A protein and the small-molecule ligand that binds it are described below.
Small molecule (SMILES): CC(=O)N[C@H]1[C@H](O[C@H]2[C@H](O)[C@@H](NC(C)=O)CO[C@@H]2CO)O[C@H](CO)[C@@H](O)[C@@H]1O

Sequence of chain 1.B:
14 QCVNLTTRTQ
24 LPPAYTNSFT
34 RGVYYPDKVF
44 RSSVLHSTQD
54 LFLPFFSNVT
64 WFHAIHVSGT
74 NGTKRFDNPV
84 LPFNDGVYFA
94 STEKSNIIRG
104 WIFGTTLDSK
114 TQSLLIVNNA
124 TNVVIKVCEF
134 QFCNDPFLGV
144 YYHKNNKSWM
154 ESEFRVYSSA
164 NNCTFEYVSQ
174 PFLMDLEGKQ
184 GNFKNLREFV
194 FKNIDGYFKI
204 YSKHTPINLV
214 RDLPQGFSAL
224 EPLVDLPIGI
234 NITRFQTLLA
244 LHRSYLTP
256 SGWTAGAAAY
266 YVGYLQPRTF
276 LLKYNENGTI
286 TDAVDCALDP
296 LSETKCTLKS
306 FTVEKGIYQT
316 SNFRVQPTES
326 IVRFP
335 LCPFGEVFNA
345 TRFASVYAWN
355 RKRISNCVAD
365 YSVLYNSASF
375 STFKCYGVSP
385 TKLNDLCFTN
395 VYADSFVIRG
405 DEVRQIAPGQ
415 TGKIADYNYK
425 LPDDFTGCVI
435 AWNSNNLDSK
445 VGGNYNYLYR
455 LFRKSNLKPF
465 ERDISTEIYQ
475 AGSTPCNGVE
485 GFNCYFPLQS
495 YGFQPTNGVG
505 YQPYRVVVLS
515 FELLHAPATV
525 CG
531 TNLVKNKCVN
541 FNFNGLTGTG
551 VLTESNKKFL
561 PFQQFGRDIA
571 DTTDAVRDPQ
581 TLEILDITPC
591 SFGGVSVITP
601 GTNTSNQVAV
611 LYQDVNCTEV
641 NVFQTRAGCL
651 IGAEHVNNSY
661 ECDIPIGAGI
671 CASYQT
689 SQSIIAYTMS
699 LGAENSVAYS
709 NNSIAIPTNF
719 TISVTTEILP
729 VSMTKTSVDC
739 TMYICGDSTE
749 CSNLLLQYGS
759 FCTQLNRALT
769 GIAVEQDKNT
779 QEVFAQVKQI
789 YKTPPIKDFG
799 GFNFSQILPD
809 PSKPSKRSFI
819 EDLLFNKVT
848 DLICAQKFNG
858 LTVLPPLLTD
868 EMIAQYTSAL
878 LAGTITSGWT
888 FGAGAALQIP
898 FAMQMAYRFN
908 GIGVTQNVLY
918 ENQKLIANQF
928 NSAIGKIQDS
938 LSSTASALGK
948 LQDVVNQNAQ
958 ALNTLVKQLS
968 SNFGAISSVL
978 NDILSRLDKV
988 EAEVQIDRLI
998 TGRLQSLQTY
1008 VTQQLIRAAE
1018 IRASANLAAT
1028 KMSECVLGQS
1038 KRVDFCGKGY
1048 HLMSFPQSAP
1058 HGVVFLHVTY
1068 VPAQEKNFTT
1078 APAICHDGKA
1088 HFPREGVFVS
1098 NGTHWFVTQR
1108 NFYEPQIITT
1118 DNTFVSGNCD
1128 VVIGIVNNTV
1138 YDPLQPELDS

Binding-site contacts:
Ligand atom O5 contacts residue ASN1134 of chain 1.B at 2.3 Å (h-bond).
Ligand atom N2 contacts residue ASN1134 of chain 1.B at 2.9 Å (h-bond).
Ligand atom C4 contacts residue ASN1134 of chain 1.B at 4.2 Å.
Ligand atom C7 contacts residue ASN1134 of chain 1.B at 3.7 Å.
Ligand atom O7 contacts residue ASN1134 of chain 1.B at 4.0 Å.
Ligand atom C3 contacts residue ASN1134 of chain 1.B at 3.8 Å.
Ligand atom C5 contacts residue ASN1134 of chain 1.B at 3.6 Å.
Ligand atom C8 contacts residue ILE1132 of chain 1.B at 4.0 Å (hydrophobic).
Ligand atom C2 contacts residue ASN1134 of chain 1.B at 2.5 Å.
Ligand atom O6 contacts residue ASN1134 of chain 1.B at 3.8 Å.
Ligand atom C1 contacts residue ASN1134 of chain 1.B at 1.4 Å.
Ligand atom C6 contacts residue ASN1134 of chain 1.B at 4.3 Å.